Sequence of chain 1.D:
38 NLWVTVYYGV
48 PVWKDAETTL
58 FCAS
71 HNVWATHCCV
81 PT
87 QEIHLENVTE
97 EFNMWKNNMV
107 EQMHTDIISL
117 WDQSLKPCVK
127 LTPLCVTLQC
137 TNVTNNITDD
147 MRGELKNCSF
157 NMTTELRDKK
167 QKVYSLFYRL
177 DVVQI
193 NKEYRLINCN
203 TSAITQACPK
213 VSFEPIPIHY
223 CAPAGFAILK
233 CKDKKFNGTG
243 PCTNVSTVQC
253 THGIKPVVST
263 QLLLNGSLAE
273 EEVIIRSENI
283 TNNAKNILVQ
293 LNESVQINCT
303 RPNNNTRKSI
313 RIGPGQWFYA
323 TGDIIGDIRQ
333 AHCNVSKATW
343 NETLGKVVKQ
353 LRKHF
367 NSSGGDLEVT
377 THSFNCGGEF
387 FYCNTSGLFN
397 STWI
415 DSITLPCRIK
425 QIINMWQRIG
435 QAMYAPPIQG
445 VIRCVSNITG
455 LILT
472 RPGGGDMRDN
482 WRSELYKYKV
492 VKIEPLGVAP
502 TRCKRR

Binding-site contacts:
Ligand atom O5 contacts residue ASN246 of chain 1.D at 2.5 Å (h-bond).
Ligand atom C1 contacts residue ASN246 of chain 1.D at 1.5 Å.
Ligand atom C4 contacts residue ASN246 of chain 1.D at 4.3 Å.
Ligand atom C5 contacts residue ASN246 of chain 1.D at 3.8 Å.
Ligand atom C2 contacts residue ASN246 of chain 1.D at 2.5 Å.
Ligand atom N2 contacts residue ASN246 of chain 1.D at 3.0 Å (h-bond).
Ligand atom O7 contacts residue ASN246 of chain 1.D at 3.2 Å (h-bond).
Ligand atom C8 contacts residue ASN246 of chain 1.D at 4.5 Å.
Ligand atom C3 contacts residue ASN246 of chain 1.D at 3.9 Å.
Ligand atom C7 contacts residue ASN246 of chain 1.D at 3.3 Å.

The protein below binds the small molecule below.
Small molecule (SMILES): CC(=O)N[C@@H]1[C@@H](O)[C@H](O)[C@@H](CO)O[C@H]1O